Binding-site contacts:
Ligand atom C5 contacts residue SER236 of chain 1.H at 4.2 Å.
Ligand atom O3 contacts residue ARG221 of chain 1.H at 4.2 Å.
Ligand atom C2 contacts residue ARG217 of chain 1.H at 3.8 Å.
Ligand atom O7 contacts residue PHE237 of chain 1.H at 4.0 Å.
Ligand atom C6 contacts residue SER220 of chain 1.H at 3.8 Å.
Ligand atom O6 contacts residue ASN30 of chain 1.A at 4.3 Å.
Ligand atom C2 contacts residue ASN174 of chain 1.H at 2.5 Å.
Ligand atom C8 contacts residue TYR31 of chain 1.A at 3.3 Å (hydrophobic).
Ligand atom C8 contacts residue ARG217 of chain 1.H at 3.7 Å.
Ligand atom N2 contacts residue VAL219 of chain 1.H at 4.2 Å.
Ligand atom C7 contacts residue ARG221 of chain 1.H at 2.2 Å.
Ligand atom O7 contacts residue SER236 of chain 1.H at 3.3 Å.
Ligand atom C8 contacts residue ARG221 of chain 1.H at 3.2 Å.
Ligand atom N2 contacts residue ARG221 of chain 1.H at 3.1 Å (salt-bridge).
Ligand atom C3 contacts residue ARG217 of chain 1.H at 3.5 Å.
Ligand atom N2 contacts residue ARG217 of chain 1.H at 3.3 Å (salt-bridge).
Ligand atom O3 contacts residue ARG217 of chain 1.H at 2.4 Å (salt-bridge).
Ligand atom O7 contacts residue ARG221 of chain 1.H at 1.3 Å (salt-bridge).
Ligand atom O3 contacts residue ASP113 of chain 1.A at 3.8 Å.
Ligand atom O6 contacts residue TYR31 of chain 1.A at 4.2 Å.
Ligand atom O7 contacts residue ARG217 of chain 1.H at 3.6 Å.
Ligand atom C2 contacts residue VAL219 of chain 1.H at 4.0 Å (hydrophobic).
Ligand atom C4 contacts residue ASN174 of chain 1.H at 4.2 Å.
Ligand atom O3 contacts residue TYR112 of chain 1.A at 4.2 Å.
Ligand atom C8 contacts residue GLU215 of chain 1.H at 4.0 Å.
Ligand atom C1 contacts residue ASN174 of chain 1.H at 1.4 Å.
Ligand atom O5 contacts residue SER220 of chain 1.H at 4.0 Å.
Ligand atom C7 contacts residue ARG217 of chain 1.H at 3.6 Å.
Ligand atom O5 contacts residue ASN174 of chain 1.H at 2.3 Å (h-bond).
Ligand atom C8 contacts residue ARG238 of chain 1.H at 3.7 Å.
Ligand atom N2 contacts residue ASN174 of chain 1.H at 3.0 Å (h-bond).
Ligand atom O3 contacts residue VAL219 of chain 1.H at 3.9 Å.
Ligand atom C5 contacts residue ASN174 of chain 1.H at 3.6 Å.
Ligand atom O6 contacts residue SER220 of chain 1.H at 4.2 Å.
Ligand atom O7 contacts residue ASN174 of chain 1.H at 3.6 Å.
Ligand atom C7 contacts residue ASP113 of chain 1.A at 4.2 Å.
Ligand atom C3 contacts residue ASN174 of chain 1.H at 3.8 Å.
Ligand atom C1 contacts residue SER220 of chain 1.H at 4.1 Å.
Ligand atom C7 contacts residue ASN174 of chain 1.H at 3.7 Å.
Ligand atom C8 contacts residue ASP113 of chain 1.A at 3.2 Å.

Sequence of chain 1.H:
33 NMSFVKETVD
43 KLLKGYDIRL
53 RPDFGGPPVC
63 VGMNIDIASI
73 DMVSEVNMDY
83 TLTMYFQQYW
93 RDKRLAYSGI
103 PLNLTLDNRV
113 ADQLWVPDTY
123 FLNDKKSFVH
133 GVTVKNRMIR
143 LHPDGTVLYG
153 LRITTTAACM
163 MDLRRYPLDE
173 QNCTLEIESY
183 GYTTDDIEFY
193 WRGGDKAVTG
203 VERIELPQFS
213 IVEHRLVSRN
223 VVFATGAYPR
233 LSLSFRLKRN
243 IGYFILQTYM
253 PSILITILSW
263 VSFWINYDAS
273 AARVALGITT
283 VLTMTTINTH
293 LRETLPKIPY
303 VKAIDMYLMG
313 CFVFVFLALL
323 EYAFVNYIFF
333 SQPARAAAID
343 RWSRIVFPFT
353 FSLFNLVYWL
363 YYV

This small molecule binds to this protein.
Small molecule (SMILES): CC(=O)N[C@H]1[C@H](O[C@H]2[C@H](O)[C@@H](NC(C)=O)CO[C@@H]2CO)O[C@H](CO)[C@@H](O[C@@H]2O[C@H](CO[C@H]3O[C@H](CO)[C@@H](O)[C@H](O[C@H]4O[C@H](CO)[C@@H](O)[C@H](O)[C@@H]4O)[C@@H]3O)[C@@H](O)[C@H](O[C@H]3O[C@H](CO)[C@@H](O)[C@H](O)[C@@H]3O)[C@@H]2O)[C@@H]1O

Sequence of chain 1.A:
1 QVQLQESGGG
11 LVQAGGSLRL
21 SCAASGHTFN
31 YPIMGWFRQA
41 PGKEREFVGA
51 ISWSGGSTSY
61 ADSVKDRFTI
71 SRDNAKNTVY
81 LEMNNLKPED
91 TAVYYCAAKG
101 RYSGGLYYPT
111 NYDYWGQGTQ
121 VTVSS